A protein and the small-molecule ligand that binds it are described below.
Small molecule (SMILES): O=C(Cc1ccc(Cl)c(Cl)c1)NCCS

Sequence of chain 2.B:
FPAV

Binding-site contacts:
Ligand atom CL1 contacts residue ILE173 of chain 2.A at 3.7 Å.
Ligand atom S01 contacts residue SER50 of chain 2.A at 3.9 Å.
Ligand atom C11 contacts residue PRO172 of chain 2.A at 4.0 Å (hydrophobic).
Ligand atom C10 contacts residue PRO172 of chain 2.A at 3.2 Å (hydrophobic).
Ligand atom CL2 contacts residue VAL8 of chain 2.B at 3.4 Å.
Ligand atom CL1 contacts residue LEU177 of chain 2.A at 4.5 Å.
Ligand atom S01 contacts residue PHE124 of chain 2.A at 4.5 Å.
Ligand atom C09 contacts residue PRO172 of chain 2.A at 4.0 Å (hydrophobic).
Ligand atom CL2 contacts residue PHE124 of chain 2.A at 3.9 Å.
Ligand atom C13 contacts residue VAL8 of chain 2.B at 4.1 Å (hydrophobic).
Ligand atom C10 contacts residue ILE173 of chain 2.A at 4.2 Å (hydrophobic).
Ligand atom C10 contacts residue VAL8 of chain 2.B at 4.3 Å (hydrophobic).
Ligand atom C09 contacts residue ILE224 of chain 2.A at 3.4 Å (hydrophobic).
Ligand atom C10 contacts residue ILE224 of chain 2.A at 3.8 Å (hydrophobic).
Ligand atom CL1 contacts residue VAL8 of chain 2.B at 4.4 Å.
Ligand atom CL1 contacts residue GLY176 of chain 2.A at 4.1 Å.
Ligand atom N04 contacts residue CYS47 of chain 2.A at 4.3 Å.
Ligand atom S01 contacts residue CYS47 of chain 2.A at 2.0 Å (h-bond).
Ligand atom CL2 contacts residue LYS127 of chain 2.A at 3.9 Å.
Ligand atom CL1 contacts residue LYS127 of chain 2.A at 3.5 Å.
Ligand atom C02 contacts residue VAL51 of chain 2.A at 3.7 Å (hydrophobic).
Ligand atom C02 contacts residue CYS47 of chain 2.A at 3.1 Å (hydrophobic).
Ligand atom C11 contacts residue VAL8 of chain 2.B at 4.0 Å (hydrophobic).
Ligand atom C15 contacts residue VAL8 of chain 2.B at 4.3 Å (hydrophobic).
Ligand atom C03 contacts residue CYS47 of chain 2.A at 3.6 Å (hydrophobic).
Ligand atom CL1 contacts residue PRO172 of chain 2.A at 4.1 Å.
Ligand atom C10 contacts residue GLY176 of chain 2.A at 4.5 Å.
Ligand atom C11 contacts residue ILE173 of chain 2.A at 4.5 Å (hydrophobic).

Sequence of chain 2.A:
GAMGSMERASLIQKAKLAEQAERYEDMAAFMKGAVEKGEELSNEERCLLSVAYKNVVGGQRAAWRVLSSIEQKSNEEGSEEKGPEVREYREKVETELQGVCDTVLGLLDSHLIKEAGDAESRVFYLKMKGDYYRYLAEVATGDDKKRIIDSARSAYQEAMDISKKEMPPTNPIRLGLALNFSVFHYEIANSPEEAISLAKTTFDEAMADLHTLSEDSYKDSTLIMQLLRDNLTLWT